Sequence of chain 2.A:
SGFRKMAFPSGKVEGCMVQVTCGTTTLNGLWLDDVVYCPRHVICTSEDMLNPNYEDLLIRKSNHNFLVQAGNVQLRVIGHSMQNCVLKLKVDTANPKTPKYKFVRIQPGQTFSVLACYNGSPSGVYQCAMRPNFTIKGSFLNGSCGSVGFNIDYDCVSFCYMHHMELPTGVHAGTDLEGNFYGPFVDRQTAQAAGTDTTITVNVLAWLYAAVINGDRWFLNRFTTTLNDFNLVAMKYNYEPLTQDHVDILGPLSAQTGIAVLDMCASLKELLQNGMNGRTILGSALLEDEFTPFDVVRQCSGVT

The protein below binds the small molecule below.
Small molecule (SMILES): Cc1ccncc1NC(=O)Cn1ccc2ccc(Cl)cc21

Binding-site contacts:
Ligand atom C11 contacts residue MET49 of chain 2.A at 3.5 Å (hydrophobic).
Ligand atom N contacts residue GLU166 of chain 2.A at 3.8 Å.
Ligand atom N contacts residue HIS163 of chain 2.A at 2.8 Å (h-bond).
Ligand atom C12 contacts residue ASP187 of chain 2.A at 3.7 Å.
Ligand atom N contacts residue SER144 of chain 2.A at 3.8 Å.
Ligand atom C1 contacts residue LEU141 of chain 2.A at 3.9 Å (hydrophobic).
Ligand atom C4 contacts residue HIS163 of chain 2.A at 3.3 Å.
Ligand atom C contacts residue GLU166 of chain 2.A at 3.5 Å.
Ligand atom C11 contacts residue GLN189 of chain 2.A at 3.5 Å.
Ligand atom C contacts residue ASN142 of chain 2.A at 3.8 Å.
Ligand atom O contacts residue GLU166 of chain 2.A at 3.4 Å (salt-bridge).
Ligand atom C3 contacts residue GLU166 of chain 2.A at 3.7 Å.
Ligand atom O contacts residue MET165 of chain 2.A at 3.5 Å.
Ligand atom C3 contacts residue LEU141 of chain 2.A at 3.8 Å (hydrophobic).
Ligand atom C3 contacts residue PHE140 of chain 2.A at 3.2 Å (hydrophobic).
Ligand atom C14 contacts residue HIS164 of chain 2.A at 3.5 Å.
Ligand atom N1 contacts residue CYS145 of chain 2.A at 3.6 Å.
Ligand atom C13 contacts residue MET49 of chain 2.A at 3.6 Å (hydrophobic).
Ligand atom C12 contacts residue ARG188 of chain 2.A at 3.4 Å.
Ligand atom C11 contacts residue ARG188 of chain 2.A at 3.5 Å.
Ligand atom C14 contacts residue HIS41 of chain 2.A at 3.8 Å.
Ligand atom C1 contacts residue GLU166 of chain 2.A at 3.6 Å.
Ligand atom C10 contacts residue MET49 of chain 2.A at 3.9 Å (hydrophobic).
Ligand atom C1 contacts residue ASN142 of chain 2.A at 3.8 Å.
Ligand atom CL contacts residue HIS41 of chain 2.A at 3.4 Å.
Ligand atom C12 contacts residue MET49 of chain 2.A at 3.4 Å (hydrophobic).
Ligand atom CL contacts residue HIS164 of chain 2.A at 3.7 Å.
Ligand atom C13 contacts residue MET165 of chain 2.A at 3.5 Å (hydrophobic).
Ligand atom C4 contacts residue GLU166 of chain 2.A at 3.8 Å.
Ligand atom C4 contacts residue CYS145 of chain 2.A at 3.8 Å (hydrophobic).
Ligand atom C2 contacts residue LEU141 of chain 2.A at 3.5 Å (hydrophobic).
Ligand atom C2 contacts residue ASN142 of chain 2.A at 3.8 Å.
Ligand atom C9 contacts residue GLN189 of chain 2.A at 3.5 Å.
Ligand atom C12 contacts residue MET165 of chain 2.A at 3.7 Å (hydrophobic).
Ligand atom C14 contacts residue MET165 of chain 2.A at 3.6 Å (hydrophobic).
Ligand atom N contacts residue PHE140 of chain 2.A at 3.7 Å.
Ligand atom CL contacts residue ASP187 of chain 2.A at 3.2 Å.
Ligand atom CL contacts residue MET165 of chain 2.A at 3.7 Å.
Ligand atom C2 contacts residue GLU166 of chain 2.A at 3.4 Å.
Ligand atom C2 contacts residue PHE140 of chain 2.A at 3.6 Å (hydrophobic).